Sequence of chain 1.WA:
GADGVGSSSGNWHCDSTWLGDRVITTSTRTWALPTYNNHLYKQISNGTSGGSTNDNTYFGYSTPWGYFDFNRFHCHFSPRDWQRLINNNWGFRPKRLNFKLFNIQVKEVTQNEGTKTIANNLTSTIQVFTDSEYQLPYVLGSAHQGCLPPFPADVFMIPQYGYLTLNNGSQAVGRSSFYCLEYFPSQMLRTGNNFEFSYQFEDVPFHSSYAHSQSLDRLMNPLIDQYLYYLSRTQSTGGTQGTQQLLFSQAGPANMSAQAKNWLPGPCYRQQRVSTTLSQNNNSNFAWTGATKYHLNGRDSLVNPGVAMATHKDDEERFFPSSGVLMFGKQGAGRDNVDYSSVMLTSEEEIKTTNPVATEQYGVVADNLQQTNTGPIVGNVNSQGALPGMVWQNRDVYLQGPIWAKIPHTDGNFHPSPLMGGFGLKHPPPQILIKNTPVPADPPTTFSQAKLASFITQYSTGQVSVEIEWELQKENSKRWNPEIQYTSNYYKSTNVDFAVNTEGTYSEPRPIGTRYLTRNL

Sequence of chain 1.XA:
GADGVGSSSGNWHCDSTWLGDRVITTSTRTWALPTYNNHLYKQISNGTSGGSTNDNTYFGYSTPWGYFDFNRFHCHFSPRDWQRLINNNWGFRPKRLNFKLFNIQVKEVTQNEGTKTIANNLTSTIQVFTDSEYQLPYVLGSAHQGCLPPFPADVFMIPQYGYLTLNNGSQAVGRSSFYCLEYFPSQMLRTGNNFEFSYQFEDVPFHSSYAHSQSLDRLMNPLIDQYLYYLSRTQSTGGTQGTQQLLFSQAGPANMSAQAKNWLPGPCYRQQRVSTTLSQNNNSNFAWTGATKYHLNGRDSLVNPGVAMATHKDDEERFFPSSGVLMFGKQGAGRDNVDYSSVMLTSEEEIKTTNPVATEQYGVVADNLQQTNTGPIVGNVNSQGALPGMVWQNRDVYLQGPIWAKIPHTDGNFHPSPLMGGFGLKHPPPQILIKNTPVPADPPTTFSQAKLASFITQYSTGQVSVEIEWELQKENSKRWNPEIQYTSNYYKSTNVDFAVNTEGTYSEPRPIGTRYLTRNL

The small molecule below binds the protein below.
Small molecule (SMILES): Nc1ncnc2c1ncn2[C@H]1C[C@H](O)[C@@H](COP(=O)(O)O)O1

Binding-site contacts:
Ligand atom C6 contacts residue PRO205 of chain 1.WA at 3.9 Å (hydrophobic).
Ligand atom N7 contacts residue PRO416 of chain 1.WA at 3.7 Å.
Ligand atom C8 contacts residue PRO416 of chain 1.WA at 4.5 Å (hydrophobic).
Ligand atom N1 contacts residue PRO205 of chain 1.WA at 4.0 Å.
Ligand atom N7 contacts residue HIS415 of chain 1.WA at 3.0 Å (h-bond).
Ligand atom OP2 contacts residue ASP411 of chain 1.XA at 4.2 Å.
Ligand atom C2 contacts residue PRO205 of chain 1.WA at 4.0 Å (hydrophobic).
Ligand atom C2 contacts residue GLY424 of chain 1.WA at 4.1 Å.
Ligand atom N6 contacts residue SER417 of chain 1.WA at 3.5 Å.
Ligand atom OP1 contacts residue DC1 of chain 1.AF at 2.5 Å (h-bond).
Ligand atom C5 contacts residue PRO205 of chain 1.WA at 4.2 Å (hydrophobic).
Ligand atom C5 contacts residue PRO416 of chain 1.WA at 3.2 Å (hydrophobic).
Ligand atom N3 contacts residue PRO205 of chain 1.WA at 4.4 Å.
Ligand atom N3 contacts residue PRO416 of chain 1.WA at 4.1 Å.
Ligand atom N9 contacts residue PRO416 of chain 1.WA at 4.3 Å.
Ligand atom C6 contacts residue PRO416 of chain 1.WA at 2.9 Å (hydrophobic).
Ligand atom C8 contacts residue HIS415 of chain 1.WA at 3.3 Å.
Ligand atom N1 contacts residue PRO416 of chain 1.WA at 3.4 Å (h-bond).
Ligand atom N1 contacts residue GLY424 of chain 1.WA at 3.9 Å.
Ligand atom O5' contacts residue DC1 of chain 1.AF at 2.5 Å (h-bond).
Ligand atom N6 contacts residue PRO416 of chain 1.WA at 2.8 Å (h-bond).
Ligand atom C2 contacts residue PRO416 of chain 1.WA at 4.2 Å (hydrophobic).
Ligand atom N6 contacts residue ASN394 of chain 1.WA at 4.3 Å.
Ligand atom C5 contacts residue HIS415 of chain 1.WA at 4.3 Å.
Ligand atom N6 contacts residue PRO205 of chain 1.WA at 4.2 Å.
Ligand atom C4 contacts residue PRO416 of chain 1.WA at 4.0 Å (hydrophobic).
Ligand atom P contacts residue DC1 of chain 1.AF at 1.6 Å.
Ligand atom C5' contacts residue DC1 of chain 1.AF at 3.8 Å.
Ligand atom C2' contacts residue PRO416 of chain 1.WA at 4.5 Å (hydrophobic).
Ligand atom OP2 contacts residue DC1 of chain 1.AF at 2.5 Å (h-bond).
Ligand atom O4' contacts residue DC1 of chain 1.AF at 4.2 Å.